Binding-site contacts:
Ligand atom N contacts residue TYR58 of chain 1.B at 4.2 Å.
Ligand atom CA contacts residue SER139 of chain 1.B at 3.5 Å.
Ligand atom CA contacts residue TYR58 of chain 1.B at 4.1 Å (hydrophobic).
Ligand atom OXT contacts residue PRO86 of chain 1.B at 3.7 Å.
Ligand atom N contacts residue SER139 of chain 1.B at 4.1 Å.
Ligand atom N contacts residue GLU190 of chain 1.B at 2.7 Å (salt-bridge).
Ligand atom O contacts residue GLY138 of chain 1.B at 3.3 Å.
Ligand atom C contacts residue THR88 of chain 1.B at 3.6 Å.
Ligand atom O contacts residue ARG93 of chain 1.B at 2.7 Å (salt-bridge).
Ligand atom OE2 contacts residue LEU135 of chain 1.B at 4.1 Å.
Ligand atom CG contacts residue LEU135 of chain 1.B at 3.5 Å (hydrophobic).
Ligand atom OXT contacts residue TYR58 of chain 1.B at 3.6 Å.
Ligand atom CB contacts residue GLU190 of chain 1.B at 4.1 Å.
Ligand atom C contacts residue SER139 of chain 1.B at 3.5 Å.
Ligand atom C contacts residue ARG93 of chain 1.B at 3.4 Å.
Ligand atom N contacts residue PRO86 of chain 1.B at 2.9 Å (h-bond).
Ligand atom CB contacts residue LEU135 of chain 1.B at 3.9 Å (hydrophobic).
Ligand atom OE1 contacts residue GLU190 of chain 1.B at 3.6 Å.
Ligand atom OXT contacts residue ARG93 of chain 1.B at 2.8 Å (salt-bridge).
Ligand atom C contacts residue TYR58 of chain 1.B at 3.7 Å (hydrophobic).
Ligand atom CA contacts residue PRO86 of chain 1.B at 4.1 Å (hydrophobic).
Ligand atom OXT contacts residue SER139 of chain 1.B at 4.2 Å.
Ligand atom CD contacts residue THR140 of chain 1.B at 3.2 Å.
Ligand atom O contacts residue SER139 of chain 1.B at 2.9 Å (h-bond).
Ligand atom OE1 contacts residue THR140 of chain 1.B at 2.6 Å (h-bond).
Ligand atom N contacts residue THR88 of chain 1.B at 2.8 Å (h-bond).
Ligand atom CG contacts residue GLU190 of chain 1.B at 3.7 Å.
Ligand atom OE2 contacts residue SER139 of chain 1.B at 3.2 Å (h-bond).
Ligand atom CB contacts residue TYR58 of chain 1.B at 3.4 Å (hydrophobic).
Ligand atom OE2 contacts residue THR140 of chain 1.B at 3.2 Å (h-bond).
Ligand atom CG contacts residue TYR58 of chain 1.B at 4.1 Å (hydrophobic).
Ligand atom OXT contacts residue LEU87 of chain 1.B at 3.5 Å.
Ligand atom CD contacts residue LEU135 of chain 1.B at 3.9 Å (hydrophobic).
Ligand atom O contacts residue TYR58 of chain 1.B at 3.4 Å.
Ligand atom OXT contacts residue THR88 of chain 1.B at 2.8 Å (h-bond).
Ligand atom CA contacts residue THR88 of chain 1.B at 3.4 Å.
Ligand atom CA contacts residue GLU190 of chain 1.B at 3.4 Å.
Ligand atom N contacts residue TYR217 of chain 1.B at 3.7 Å.
Ligand atom OE2 contacts residue GLY138 of chain 1.B at 3.5 Å.
Ligand atom CD contacts residue GLU190 of chain 1.B at 3.9 Å.

Sequence of chain 1.B:
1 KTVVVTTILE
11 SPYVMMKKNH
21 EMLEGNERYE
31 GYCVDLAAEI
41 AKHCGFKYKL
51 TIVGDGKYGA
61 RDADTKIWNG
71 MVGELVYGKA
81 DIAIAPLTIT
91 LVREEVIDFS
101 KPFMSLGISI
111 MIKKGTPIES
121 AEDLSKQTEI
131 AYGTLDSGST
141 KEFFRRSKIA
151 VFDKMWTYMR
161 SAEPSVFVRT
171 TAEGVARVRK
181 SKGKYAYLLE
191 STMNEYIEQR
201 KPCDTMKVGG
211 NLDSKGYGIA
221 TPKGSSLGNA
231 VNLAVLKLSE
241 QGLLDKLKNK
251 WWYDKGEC

The small molecule below binds the protein below.
Small molecule (SMILES): N[C@@H](CCC(=O)O)C(=O)O